Sequence of chain 1.A:
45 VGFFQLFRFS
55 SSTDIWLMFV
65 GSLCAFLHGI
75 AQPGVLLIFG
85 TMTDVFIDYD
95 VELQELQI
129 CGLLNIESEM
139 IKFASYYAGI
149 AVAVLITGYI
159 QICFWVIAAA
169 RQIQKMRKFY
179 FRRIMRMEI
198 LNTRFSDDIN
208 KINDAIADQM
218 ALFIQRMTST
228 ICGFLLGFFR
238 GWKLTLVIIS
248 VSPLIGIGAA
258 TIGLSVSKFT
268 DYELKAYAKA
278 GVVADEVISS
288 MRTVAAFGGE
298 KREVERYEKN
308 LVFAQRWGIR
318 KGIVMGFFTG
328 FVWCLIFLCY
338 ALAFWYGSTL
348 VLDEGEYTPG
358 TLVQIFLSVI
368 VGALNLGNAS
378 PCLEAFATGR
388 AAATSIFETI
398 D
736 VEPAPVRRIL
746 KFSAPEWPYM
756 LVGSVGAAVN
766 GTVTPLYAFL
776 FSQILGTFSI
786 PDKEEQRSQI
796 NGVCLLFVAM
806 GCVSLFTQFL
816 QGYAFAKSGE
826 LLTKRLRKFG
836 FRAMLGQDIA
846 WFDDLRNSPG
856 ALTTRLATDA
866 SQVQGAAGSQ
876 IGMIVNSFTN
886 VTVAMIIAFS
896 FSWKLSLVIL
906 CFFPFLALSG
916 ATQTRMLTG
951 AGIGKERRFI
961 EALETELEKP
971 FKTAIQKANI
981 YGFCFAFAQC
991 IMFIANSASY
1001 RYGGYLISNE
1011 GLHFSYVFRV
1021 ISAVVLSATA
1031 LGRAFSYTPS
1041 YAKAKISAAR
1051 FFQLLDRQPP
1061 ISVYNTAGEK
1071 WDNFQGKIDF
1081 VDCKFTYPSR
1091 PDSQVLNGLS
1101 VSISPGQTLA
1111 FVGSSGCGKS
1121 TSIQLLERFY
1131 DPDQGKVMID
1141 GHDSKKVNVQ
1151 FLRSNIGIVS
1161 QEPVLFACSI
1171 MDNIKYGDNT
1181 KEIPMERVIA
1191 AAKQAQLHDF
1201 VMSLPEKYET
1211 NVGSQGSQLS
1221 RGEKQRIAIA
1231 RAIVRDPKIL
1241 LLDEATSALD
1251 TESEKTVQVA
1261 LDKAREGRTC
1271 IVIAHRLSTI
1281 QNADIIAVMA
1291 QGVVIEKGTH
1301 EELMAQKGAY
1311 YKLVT

Binding-site contacts:
Ligand atom C17 contacts residue LEU902 of chain 1.A at 4.4 Å (hydrophobic).
Ligand atom C1 contacts residue TRP898 of chain 1.A at 4.5 Å (hydrophobic).
Ligand atom C25 contacts residue LEU905 of chain 1.A at 4.4 Å (hydrophobic).
Ligand atom C21 contacts residue PHE894 of chain 1.A at 4.4 Å (hydrophobic).
Ligand atom C23 contacts residue LEU905 of chain 1.A at 4.3 Å (hydrophobic).
Ligand atom C14 contacts residue PHE894 of chain 1.A at 4.4 Å (hydrophobic).
Ligand atom C7 contacts residue LEU902 of chain 1.A at 4.3 Å (hydrophobic).
Ligand atom C24 contacts residue LEU905 of chain 1.A at 3.6 Å (hydrophobic).
Ligand atom C22 contacts residue LEU905 of chain 1.A at 4.1 Å (hydrophobic).
Ligand atom C13 contacts residue PHE894 of chain 1.A at 4.2 Å (hydrophobic).
Ligand atom C2 contacts residue TRP898 of chain 1.A at 3.5 Å (hydrophobic).
Ligand atom C22 contacts residue PHE894 of chain 1.A at 4.5 Å (hydrophobic).
Ligand atom C17 contacts residue PHE894 of chain 1.A at 4.0 Å (hydrophobic).
Ligand atom C12 contacts residue PHE894 of chain 1.A at 3.6 Å (hydrophobic).
Ligand atom C15 contacts residue LEU902 of chain 1.A at 4.2 Å (hydrophobic).
Ligand atom C14 contacts residue LEU902 of chain 1.A at 4.2 Å (hydrophobic).
Ligand atom C6 contacts residue TRP898 of chain 1.A at 4.1 Å (hydrophobic).
Ligand atom C11 contacts residue PHE894 of chain 1.A at 4.5 Å (hydrophobic).
Ligand atom C26 contacts residue PHE908 of chain 1.A at 4.2 Å (hydrophobic).
Ligand atom C3 contacts residue TRP898 of chain 1.A at 4.1 Å (hydrophobic).
Ligand atom C16 contacts residue LEU902 of chain 1.A at 4.1 Å (hydrophobic).

This small molecule binds to this protein.
Small molecule (SMILES): CC(C)CCC[C@@H](C)[C@H]1CC[C@H]2[C@@H]3CC=C4C[C@@H](O)CC[C@]4(C)[C@H]3CC[C@]12C